Sequence of chain 52.D:
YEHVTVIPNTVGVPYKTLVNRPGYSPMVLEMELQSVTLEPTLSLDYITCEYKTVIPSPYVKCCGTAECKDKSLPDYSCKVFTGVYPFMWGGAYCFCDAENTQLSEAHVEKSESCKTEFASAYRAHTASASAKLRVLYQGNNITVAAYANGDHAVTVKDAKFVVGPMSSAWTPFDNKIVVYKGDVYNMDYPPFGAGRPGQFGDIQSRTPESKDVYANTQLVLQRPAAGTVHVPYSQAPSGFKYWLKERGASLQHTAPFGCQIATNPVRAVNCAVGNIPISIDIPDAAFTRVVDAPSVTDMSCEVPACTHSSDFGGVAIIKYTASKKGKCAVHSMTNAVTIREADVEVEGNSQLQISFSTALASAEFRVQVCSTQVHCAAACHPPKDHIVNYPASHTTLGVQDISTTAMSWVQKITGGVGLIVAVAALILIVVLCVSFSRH

Sequence of chain 52.E:
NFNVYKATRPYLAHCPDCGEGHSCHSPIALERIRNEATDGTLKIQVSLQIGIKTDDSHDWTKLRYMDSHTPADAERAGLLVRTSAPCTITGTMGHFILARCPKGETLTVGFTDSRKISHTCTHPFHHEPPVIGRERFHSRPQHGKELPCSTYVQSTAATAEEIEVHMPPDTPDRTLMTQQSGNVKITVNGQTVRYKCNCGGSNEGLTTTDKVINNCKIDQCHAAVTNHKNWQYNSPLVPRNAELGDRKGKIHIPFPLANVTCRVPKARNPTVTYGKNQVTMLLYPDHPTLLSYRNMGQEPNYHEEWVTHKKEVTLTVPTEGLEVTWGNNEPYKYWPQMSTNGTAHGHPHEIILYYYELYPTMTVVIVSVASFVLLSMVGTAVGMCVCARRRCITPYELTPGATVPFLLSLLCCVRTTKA

A protein and the small-molecule ligand that binds it are described below.
Small molecule (SMILES): CC(=O)N[C@@H]1[C@@H](O)[C@H](O)[C@@H](CO)O[C@H]1O

Binding-site contacts:
Ligand atom O7 contacts residue LYS181 of chain 52.D at 4.3 Å.
Ligand atom O6 contacts residue LYS115 of chain 52.D at 3.5 Å (salt-bridge).
Ligand atom C4 contacts residue ASN259 of chain 52.E at 4.1 Å.
Ligand atom N2 contacts residue ASN259 of chain 52.E at 3.0 Å (h-bond).
Ligand atom C5 contacts residue ASN259 of chain 52.E at 3.6 Å.
Ligand atom C6 contacts residue LYS115 of chain 52.D at 4.3 Å.
Ligand atom O5 contacts residue ASN259 of chain 52.E at 2.3 Å (h-bond).
Ligand atom C1 contacts residue ASN259 of chain 52.E at 1.4 Å.
Ligand atom O6 contacts residue ASN259 of chain 52.E at 4.4 Å.
Ligand atom C6 contacts residue THR116 of chain 52.D at 4.5 Å.
Ligand atom O5 contacts residue THR116 of chain 52.D at 3.8 Å.
Ligand atom C2 contacts residue ASN259 of chain 52.E at 2.4 Å.
Ligand atom C7 contacts residue ASN259 of chain 52.E at 3.1 Å.
Ligand atom O6 contacts residue THR116 of chain 52.D at 3.2 Å (h-bond).
Ligand atom C3 contacts residue ASN259 of chain 52.E at 3.7 Å.
Ligand atom O7 contacts residue ASN259 of chain 52.E at 2.7 Å (h-bond).
Ligand atom C8 contacts residue ASN259 of chain 52.E at 4.4 Å.
Ligand atom O7 contacts residue GLU117 of chain 52.D at 4.3 Å.